A small-molecule ligand and the protein it binds are described below.
Small molecule (SMILES): O=C(O)[C@@H]1O[C@H](O[C@H]2[C@@H](OS(=O)(=O)O)O[C@@H](O)[C@H](NS(=O)(=O)O)[C@H]2O)[C@@H](OS(=O)(=O)O)[C@H](O)[C@@H]1O

Sequence of chain 6.H:
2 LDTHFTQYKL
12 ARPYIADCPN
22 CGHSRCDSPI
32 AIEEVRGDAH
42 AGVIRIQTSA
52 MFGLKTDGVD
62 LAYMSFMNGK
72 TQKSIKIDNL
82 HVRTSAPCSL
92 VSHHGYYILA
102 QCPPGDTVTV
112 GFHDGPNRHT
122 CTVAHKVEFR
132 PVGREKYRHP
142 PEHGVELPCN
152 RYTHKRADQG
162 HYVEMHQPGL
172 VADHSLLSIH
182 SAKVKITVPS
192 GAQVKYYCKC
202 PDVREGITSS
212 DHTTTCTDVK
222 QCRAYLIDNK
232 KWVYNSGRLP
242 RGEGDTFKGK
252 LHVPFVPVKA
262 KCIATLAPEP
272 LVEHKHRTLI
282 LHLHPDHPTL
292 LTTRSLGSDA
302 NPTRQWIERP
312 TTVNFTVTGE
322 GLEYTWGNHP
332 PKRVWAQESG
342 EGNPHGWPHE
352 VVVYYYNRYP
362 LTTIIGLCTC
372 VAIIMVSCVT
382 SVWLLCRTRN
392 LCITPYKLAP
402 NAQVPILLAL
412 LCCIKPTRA

Binding-site contacts:
Ligand atom O6A contacts residue LEU62 of chain 6.H at 3.4 Å.
Ligand atom O3 contacts residue ARG157 of chain 6.H at 3.3 Å (salt-bridge).
Ligand atom OAH contacts residue LEU2 of chain 6.H at 2.8 Å (h-bond).
Ligand atom O5 contacts residue ARG157 of chain 6.H at 3.8 Å.
Ligand atom O4 contacts residue SER93 of chain 6.H at 3.0 Å (h-bond).
Ligand atom C3 contacts residue ARG157 of chain 6.H at 3.7 Å.
Ligand atom O3 contacts residue LYS156 of chain 6.H at 3.0 Å.
Ligand atom C6 contacts residue LEU62 of chain 6.H at 3.5 Å (hydrophobic).
Ligand atom C2 contacts residue ALA158 of chain 6.H at 3.7 Å (hydrophobic).
Ligand atom C6 contacts residue SER93 of chain 6.H at 4.0 Å.
Ligand atom OAH contacts residue THR4 of chain 6.H at 3.7 Å.
Ligand atom O4 contacts residue LYS156 of chain 6.H at 3.5 Å.
Ligand atom O6B contacts residue HIS94 of chain 6.H at 4.0 Å.
Ligand atom O5 contacts residue LYS156 of chain 6.H at 3.4 Å.
Ligand atom O5 contacts residue HIS155 of chain 6.H at 3.6 Å.
Ligand atom OAF contacts residue ARG157 of chain 6.H at 2.8 Å (salt-bridge).
Ligand atom C6 contacts residue HIS94 of chain 6.H at 3.9 Å.
Ligand atom O6B contacts residue LYS156 of chain 6.H at 3.3 Å.
Ligand atom O6B contacts residue LEU62 of chain 6.H at 4.0 Å.
Ligand atom OAH contacts residue ARG157 of chain 6.H at 3.1 Å (salt-bridge).
Ligand atom O6A contacts residue SER93 of chain 6.H at 3.2 Å.
Ligand atom C5 contacts residue HIS155 of chain 6.H at 4.0 Å.
Ligand atom O4 contacts residue HIS155 of chain 6.H at 3.5 Å (h-bond).
Ligand atom C5 contacts residue LEU62 of chain 6.H at 3.8 Å (hydrophobic).
Ligand atom OAH contacts residue ASP3 of chain 6.H at 4.0 Å.
Ligand atom O6A contacts residue HIS155 of chain 6.H at 3.8 Å.
Ligand atom O3 contacts residue ALA158 of chain 6.H at 3.0 Å (h-bond).
Ligand atom OAF contacts residue ALA158 of chain 6.H at 3.3 Å.
Ligand atom C3 contacts residue LYS156 of chain 6.H at 4.0 Å.
Ligand atom C4 contacts residue LYS156 of chain 6.H at 4.0 Å.
Ligand atom OBI contacts residue LYS156 of chain 6.H at 4.0 Å.
Ligand atom O6A contacts residue HIS94 of chain 6.H at 3.2 Å (h-bond).
Ligand atom O6B contacts residue ARG157 of chain 6.H at 3.3 Å (salt-bridge).
Ligand atom OAF contacts residue THR4 of chain 6.H at 2.9 Å (h-bond).
Ligand atom O5B contacts residue LYS156 of chain 6.H at 3.3 Å.
Ligand atom SAG contacts residue THR4 of chain 6.H at 3.9 Å.
Ligand atom SAG contacts residue ARG157 of chain 6.H at 3.6 Å (salt-bridge).
Ligand atom C3 contacts residue ALA158 of chain 6.H at 4.0 Å (hydrophobic).
Ligand atom O6B contacts residue HIS155 of chain 6.H at 3.3 Å (h-bond).
Ligand atom C6 contacts residue HIS155 of chain 6.H at 3.4 Å.